Sequence of chain 1.I:
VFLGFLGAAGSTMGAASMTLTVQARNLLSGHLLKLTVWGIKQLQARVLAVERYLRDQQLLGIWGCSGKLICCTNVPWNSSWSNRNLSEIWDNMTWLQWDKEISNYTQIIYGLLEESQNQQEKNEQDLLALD

Binding-site contacts:
Ligand atom O5 contacts residue ASN100 of chain 1.I at 2.3 Å (h-bond).
Ligand atom O5 contacts residue TRP103 of chain 1.I at 4.2 Å.
Ligand atom C1 contacts residue SER102 of chain 1.I at 3.3 Å.
Ligand atom O7 contacts residue ASN100 of chain 1.I at 2.9 Å (h-bond).
Ligand atom C5 contacts residue SER102 of chain 1.I at 3.3 Å.
Ligand atom C6 contacts residue SER102 of chain 1.I at 3.5 Å.
Ligand atom O6 contacts residue TRP103 of chain 1.I at 4.3 Å.
Ligand atom C5 contacts residue ASN100 of chain 1.I at 3.6 Å.
Ligand atom C7 contacts residue ASN100 of chain 1.I at 3.2 Å.
Ligand atom C3 contacts residue ASN100 of chain 1.I at 3.8 Å.
Ligand atom C2 contacts residue ASN100 of chain 1.I at 2.5 Å.
Ligand atom O6 contacts residue SER102 of chain 1.I at 2.6 Å (h-bond).
Ligand atom C4 contacts residue ASN100 of chain 1.I at 4.2 Å.
Ligand atom N2 contacts residue ASN100 of chain 1.I at 3.0 Å (h-bond).
Ligand atom C8 contacts residue ASN100 of chain 1.I at 4.0 Å.
Ligand atom C1 contacts residue ASN100 of chain 1.I at 1.4 Å.
Ligand atom O5 contacts residue SER102 of chain 1.I at 2.7 Å (h-bond).

This small molecule binds to this protein.
Small molecule (SMILES): CC(=O)N[C@@H]1[C@@H](O)[C@H](O)[C@@H](CO)O[C@H]1O